Binding-site contacts:
Ligand atom O contacts residue TYR75 of chain 1.B at 2.4 Å (h-bond).
Ligand atom O contacts residue HIS81 of chain 1.B at 2.7 Å (h-bond).
Ligand atom C4 contacts residue HIS81 of chain 1.B at 3.5 Å.
Ligand atom C11 contacts residue ILE97 of chain 1.B at 4.1 Å (hydrophobic).
Ligand atom C2 contacts residue TYR30 of chain 1.B at 3.9 Å (hydrophobic).
Ligand atom C5 contacts residue HIS81 of chain 1.B at 3.6 Å.
Ligand atom C7 contacts residue ARG89 of chain 1.B at 4.0 Å.
Ligand atom C11 contacts residue ILE76 of chain 1.B at 4.0 Å (hydrophobic).
Ligand atom C1 contacts residue ILE10 of chain 1.B at 3.9 Å (hydrophobic).
Ligand atom O1 contacts residue ILE97 of chain 1.B at 3.4 Å.
Ligand atom O1 contacts residue ILE10 of chain 1.B at 3.9 Å.
Ligand atom C6 contacts residue TRP92 of chain 1.B at 3.8 Å (hydrophobic).
Ligand atom C contacts residue PHE26 of chain 1.B at 3.6 Å (hydrophobic).
Ligand atom C1 contacts residue PHE26 of chain 1.B at 3.8 Å (hydrophobic).
Ligand atom O1 contacts residue HIS8 of chain 1.B at 2.6 Å (h-bond).
Ligand atom O2 contacts residue ILE97 of chain 1.B at 3.7 Å.
Ligand atom C8 contacts residue LEU95 of chain 1.B at 4.1 Å (hydrophobic).
Ligand atom C5 contacts residue LEU95 of chain 1.B at 4.2 Å (hydrophobic).
Ligand atom O contacts residue ILE10 of chain 1.B at 4.0 Å.
Ligand atom C11 contacts residue TYR75 of chain 1.B at 3.5 Å (hydrophobic).
Ligand atom C10 contacts residue ILE97 of chain 1.B at 4.2 Å (hydrophobic).
Ligand atom O3 contacts residue LEU95 of chain 1.B at 4.2 Å.
Ligand atom C11 contacts residue ILE10 of chain 1.B at 4.2 Å (hydrophobic).
Ligand atom C10 contacts residue HIS81 of chain 1.B at 3.6 Å.
Ligand atom C11 contacts residue HIS8 of chain 1.B at 3.7 Å.
Ligand atom C4 contacts residue TRP92 of chain 1.B at 4.2 Å (hydrophobic).
Ligand atom C9 contacts residue ILE76 of chain 1.B at 3.9 Å (hydrophobic).
Ligand atom C3 contacts residue TRP92 of chain 1.B at 4.0 Å (hydrophobic).
Ligand atom O1 contacts residue ILE76 of chain 1.B at 3.9 Å.
Ligand atom C7 contacts residue LEU95 of chain 1.B at 3.8 Å (hydrophobic).
Ligand atom C11 contacts residue HIS81 of chain 1.B at 3.3 Å.
Ligand atom C9 contacts residue ILE97 of chain 1.B at 4.1 Å (hydrophobic).
Ligand atom C2 contacts residue PHE84 of chain 1.B at 4.0 Å (hydrophobic).
Ligand atom O2 contacts residue ILE76 of chain 1.B at 3.2 Å.
Ligand atom C1 contacts residue LEU12 of chain 1.B at 3.9 Å (hydrophobic).
Ligand atom O3 contacts residue ARG89 of chain 1.B at 2.8 Å (salt-bridge).
Ligand atom O contacts residue HIS8 of chain 1.B at 4.0 Å.
Ligand atom O1 contacts residue TYR75 of chain 1.B at 3.7 Å.
Ligand atom C contacts residue TYR30 of chain 1.B at 3.7 Å (hydrophobic).
Ligand atom C6 contacts residue LEU95 of chain 1.B at 3.9 Å (hydrophobic).

This small molecule binds to this protein.
Small molecule (SMILES): CCCCCc1cc(O)cc(O)c1C(=O)O

Sequence of chain 1.B:
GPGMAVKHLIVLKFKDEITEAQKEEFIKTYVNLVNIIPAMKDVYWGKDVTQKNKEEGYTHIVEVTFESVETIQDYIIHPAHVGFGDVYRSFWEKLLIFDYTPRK